The protein below binds the small molecule below.
Small molecule (SMILES): CN(C)c1nc2c(Br)c(Br)c(Br)c(Br)c2[nH]1

Sequence of chain 2.A:
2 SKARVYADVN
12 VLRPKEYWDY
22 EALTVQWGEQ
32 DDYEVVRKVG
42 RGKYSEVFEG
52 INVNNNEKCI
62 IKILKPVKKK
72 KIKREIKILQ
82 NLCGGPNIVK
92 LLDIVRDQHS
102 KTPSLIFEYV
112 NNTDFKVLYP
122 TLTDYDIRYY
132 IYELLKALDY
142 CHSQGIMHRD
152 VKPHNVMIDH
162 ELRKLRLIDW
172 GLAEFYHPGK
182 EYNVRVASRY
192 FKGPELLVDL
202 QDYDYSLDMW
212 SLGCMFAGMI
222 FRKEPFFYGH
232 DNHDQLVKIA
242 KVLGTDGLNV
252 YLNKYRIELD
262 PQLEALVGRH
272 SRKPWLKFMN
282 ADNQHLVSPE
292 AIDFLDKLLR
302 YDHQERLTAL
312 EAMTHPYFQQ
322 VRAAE

Binding-site contacts:
Ligand atom N6 contacts residue ILE169 of chain 2.A at 3.8 Å.
Ligand atom C4 contacts residue MET158 of chain 2.A at 3.6 Å (hydrophobic).
Ligand atom C7 contacts residue ILE169 of chain 2.A at 3.3 Å (hydrophobic).
Ligand atom N14 contacts residue VAL48 of chain 2.A at 3.9 Å.
Ligand atom C2 contacts residue MET158 of chain 2.A at 4.1 Å (hydrophobic).
Ligand atom C3 contacts residue ILE61 of chain 2.A at 3.9 Å (hydrophobic).
Ligand atom BR9 contacts residue VAL111 of chain 2.A at 3.2 Å.
Ligand atom BR11 contacts residue ILE169 of chain 2.A at 4.0 Å.
Ligand atom C8 contacts residue ILE169 of chain 2.A at 3.7 Å (hydrophobic).
Ligand atom N15 contacts residue VAL48 of chain 2.A at 3.4 Å.
Ligand atom BR1 contacts residue VAL90 of chain 2.A at 4.1 Å.
Ligand atom BR11 contacts residue VAL90 of chain 2.A at 4.1 Å.
Ligand atom C7 contacts residue VAL48 of chain 2.A at 4.2 Å (hydrophobic).
Ligand atom C8 contacts residue VAL48 of chain 2.A at 4.0 Å (hydrophobic).
Ligand atom N15 contacts residue ILE169 of chain 2.A at 4.2 Å.
Ligand atom C3 contacts residue MET158 of chain 2.A at 3.8 Å (hydrophobic).
Ligand atom C5 contacts residue ILE169 of chain 2.A at 3.8 Å (hydrophobic).
Ligand atom C13 contacts residue VAL48 of chain 2.A at 3.6 Å (hydrophobic).
Ligand atom BR10 contacts residue DMS1 of chain 2.D at 3.4 Å.
Ligand atom N14 contacts residue ILE169 of chain 2.A at 3.3 Å.
Ligand atom N6 contacts residue VAL48 of chain 2.A at 3.9 Å.
Ligand atom BR9 contacts residue ILE61 of chain 2.A at 3.7 Å.
Ligand atom C2 contacts residue ILE61 of chain 2.A at 3.9 Å (hydrophobic).
Ligand atom C16 contacts residue VAL48 of chain 2.A at 3.8 Å (hydrophobic).
Ligand atom BR9 contacts residue DMS1 of chain 2.D at 3.8 Å.
Ligand atom BR11 contacts residue PHE108 of chain 2.A at 3.5 Å.
Ligand atom BR1 contacts residue ILE61 of chain 2.A at 3.7 Å.
Ligand atom C8 contacts residue MET158 of chain 2.A at 4.3 Å (hydrophobic).
Ligand atom BR10 contacts residue VAL40 of chain 2.A at 4.3 Å.
Ligand atom C17 contacts residue VAL48 of chain 2.A at 3.8 Å (hydrophobic).
Ligand atom BR1 contacts residue VAL111 of chain 2.A at 3.9 Å.
Ligand atom BR1 contacts residue GLU109 of chain 2.A at 3.4 Å.
Ligand atom C13 contacts residue ILE169 of chain 2.A at 3.5 Å (hydrophobic).
Ligand atom BR10 contacts residue MET158 of chain 2.A at 3.7 Å.
Ligand atom C17 contacts residue ASP170 of chain 2.A at 3.8 Å.
Ligand atom C17 contacts residue SER46 of chain 2.A at 4.0 Å.
Ligand atom C16 contacts residue ARG42 of chain 2.A at 3.6 Å.
Ligand atom BR11 contacts residue ILE61 of chain 2.A at 4.2 Å.
Ligand atom BR9 contacts residue MET158 of chain 2.A at 3.9 Å.
Ligand atom C5 contacts residue ILE61 of chain 2.A at 4.0 Å (hydrophobic).